Sequence of chain 1.D:
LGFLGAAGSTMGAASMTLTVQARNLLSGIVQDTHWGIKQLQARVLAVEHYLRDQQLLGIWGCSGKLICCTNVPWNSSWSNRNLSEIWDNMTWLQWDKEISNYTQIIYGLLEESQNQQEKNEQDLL

Binding-site contacts:
Ligand atom C7 contacts residue LYS129 of chain 1.D at 4.4 Å.
Ligand atom C2 contacts residue ASN133 of chain 1.D at 2.4 Å.
Ligand atom O7 contacts residue TYR134 of chain 1.D at 3.3 Å (h-bond).
Ligand atom C8 contacts residue TYR134 of chain 1.D at 4.3 Å (hydrophobic).
Ligand atom C7 contacts residue TYR134 of chain 1.D at 4.4 Å (hydrophobic).
Ligand atom C1 contacts residue ASN133 of chain 1.D at 1.5 Å.
Ligand atom C8 contacts residue SER132 of chain 1.D at 3.6 Å.
Ligand atom O7 contacts residue ASN133 of chain 1.D at 3.3 Å (h-bond).
Ligand atom C8 contacts residue LYS129 of chain 1.D at 3.2 Å.
Ligand atom C8 contacts residue ASN133 of chain 1.D at 3.7 Å.
Ligand atom C5 contacts residue ASN133 of chain 1.D at 3.7 Å.
Ligand atom O7 contacts residue GLU130 of chain 1.D at 4.3 Å.
Ligand atom O5 contacts residue ASN133 of chain 1.D at 2.4 Å (h-bond).
Ligand atom C3 contacts residue ASN133 of chain 1.D at 3.8 Å.
Ligand atom C7 contacts residue GLU130 of chain 1.D at 4.1 Å.
Ligand atom C8 contacts residue GLU130 of chain 1.D at 3.1 Å.
Ligand atom C8 contacts residue ILE131 of chain 1.D at 3.9 Å (hydrophobic).
Ligand atom C7 contacts residue ASN133 of chain 1.D at 3.2 Å.
Ligand atom C4 contacts residue ASN133 of chain 1.D at 4.2 Å.
Ligand atom N2 contacts residue ASN133 of chain 1.D at 2.8 Å (h-bond).

The small molecule below binds the protein below.
Small molecule (SMILES): CC(=O)N[C@@H]1[C@@H](O)[C@H](O)[C@@H](CO)O[C@H]1O